Sequence of chain 9.E:
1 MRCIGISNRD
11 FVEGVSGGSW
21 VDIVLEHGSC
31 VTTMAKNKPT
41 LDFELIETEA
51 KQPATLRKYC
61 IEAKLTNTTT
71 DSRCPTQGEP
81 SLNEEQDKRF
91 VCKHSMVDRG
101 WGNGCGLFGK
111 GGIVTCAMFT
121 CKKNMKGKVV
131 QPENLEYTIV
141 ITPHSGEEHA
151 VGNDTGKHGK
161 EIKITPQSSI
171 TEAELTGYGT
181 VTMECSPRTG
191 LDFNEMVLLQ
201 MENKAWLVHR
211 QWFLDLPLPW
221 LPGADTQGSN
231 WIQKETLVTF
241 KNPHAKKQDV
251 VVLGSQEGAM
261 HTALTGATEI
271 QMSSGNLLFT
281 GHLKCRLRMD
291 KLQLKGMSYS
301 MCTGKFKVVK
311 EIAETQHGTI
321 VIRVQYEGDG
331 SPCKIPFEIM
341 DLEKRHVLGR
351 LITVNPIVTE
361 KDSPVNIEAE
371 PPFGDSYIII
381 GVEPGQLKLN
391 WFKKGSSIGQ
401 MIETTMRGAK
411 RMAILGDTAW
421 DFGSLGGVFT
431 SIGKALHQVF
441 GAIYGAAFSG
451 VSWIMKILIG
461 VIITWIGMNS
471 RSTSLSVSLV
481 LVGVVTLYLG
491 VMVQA

Sequence of chain 9.C:
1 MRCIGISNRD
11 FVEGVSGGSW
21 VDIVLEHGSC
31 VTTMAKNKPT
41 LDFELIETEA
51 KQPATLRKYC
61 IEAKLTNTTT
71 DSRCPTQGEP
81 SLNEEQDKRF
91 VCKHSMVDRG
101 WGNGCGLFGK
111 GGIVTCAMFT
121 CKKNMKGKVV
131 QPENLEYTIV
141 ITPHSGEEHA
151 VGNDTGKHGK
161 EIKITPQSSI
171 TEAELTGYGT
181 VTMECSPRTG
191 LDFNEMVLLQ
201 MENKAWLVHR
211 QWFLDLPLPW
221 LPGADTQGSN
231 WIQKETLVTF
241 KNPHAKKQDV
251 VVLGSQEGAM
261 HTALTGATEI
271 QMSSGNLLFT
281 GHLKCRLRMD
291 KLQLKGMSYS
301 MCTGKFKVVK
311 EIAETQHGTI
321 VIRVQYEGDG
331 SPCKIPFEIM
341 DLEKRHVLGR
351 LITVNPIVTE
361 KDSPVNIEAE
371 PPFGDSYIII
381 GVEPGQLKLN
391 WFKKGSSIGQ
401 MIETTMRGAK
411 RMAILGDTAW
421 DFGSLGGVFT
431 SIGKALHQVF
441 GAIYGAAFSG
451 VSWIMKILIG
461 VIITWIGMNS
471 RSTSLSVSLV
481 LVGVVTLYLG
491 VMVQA

A small-molecule ligand and the protein it binds are described below.
Small molecule (SMILES): CC(=O)N[C@H]1[C@H](O[C@H]2[C@H](O)[C@@H](NC(C)=O)CO[C@@H]2CO)O[C@H](CO)[C@@H](O)[C@@H]1O

Binding-site contacts:
Ligand atom O7 contacts residue GLY102 of chain 9.E at 3.0 Å (h-bond).
Ligand atom C5 contacts residue ASN153 of chain 9.C at 3.6 Å.
Ligand atom C7 contacts residue ASN153 of chain 9.C at 3.6 Å.
Ligand atom C1 contacts residue HIS149 of chain 9.C at 3.7 Å.
Ligand atom C8 contacts residue ASN153 of chain 9.C at 3.9 Å.
Ligand atom O5 contacts residue THR155 of chain 9.C at 3.8 Å.
Ligand atom C2 contacts residue HIS149 of chain 9.C at 3.6 Å.
Ligand atom C7 contacts residue TRP101 of chain 9.E at 4.3 Å (hydrophobic).
Ligand atom C4 contacts residue ASN153 of chain 9.C at 4.2 Å.
Ligand atom C6 contacts residue HIS149 of chain 9.C at 4.1 Å.
Ligand atom C6 contacts residue HIS158 of chain 9.C at 3.9 Å.
Ligand atom O5 contacts residue HIS149 of chain 9.C at 3.8 Å.
Ligand atom C4 contacts residue HIS149 of chain 9.C at 3.7 Å.
Ligand atom O5 contacts residue HIS158 of chain 9.C at 3.2 Å.
Ligand atom O5 contacts residue ASN153 of chain 9.C at 2.2 Å (h-bond).
Ligand atom O7 contacts residue ASN153 of chain 9.C at 4.0 Å.
Ligand atom C1 contacts residue THR155 of chain 9.C at 3.7 Å.
Ligand atom O3 contacts residue HIS149 of chain 9.C at 4.2 Å.
Ligand atom O7 contacts residue ASN103 of chain 9.E at 4.5 Å.
Ligand atom C6 contacts residue GLY156 of chain 9.C at 3.8 Å.
Ligand atom C8 contacts residue TRP101 of chain 9.E at 4.4 Å (hydrophobic).
Ligand atom C7 contacts residue GLY102 of chain 9.E at 4.0 Å.
Ligand atom O6 contacts residue HIS149 of chain 9.C at 3.6 Å.
Ligand atom O6 contacts residue HIS158 of chain 9.C at 3.4 Å.
Ligand atom C5 contacts residue GLY156 of chain 9.C at 4.0 Å.
Ligand atom C1 contacts residue HIS158 of chain 9.C at 4.1 Å.
Ligand atom N2 contacts residue ASN153 of chain 9.C at 3.2 Å (h-bond).
Ligand atom C5 contacts residue HIS158 of chain 9.C at 4.2 Å.
Ligand atom C8 contacts residue HIS149 of chain 9.C at 3.5 Å.
Ligand atom C5 contacts residue HIS149 of chain 9.C at 3.6 Å.
Ligand atom C8 contacts residue ALA150 of chain 9.C at 4.5 Å (hydrophobic).
Ligand atom O5 contacts residue GLY156 of chain 9.C at 3.9 Å.
Ligand atom C2 contacts residue ASN153 of chain 9.C at 2.6 Å.
Ligand atom C3 contacts residue ASN153 of chain 9.C at 3.9 Å.
Ligand atom C3 contacts residue HIS149 of chain 9.C at 4.3 Å.
Ligand atom O7 contacts residue TRP101 of chain 9.E at 3.4 Å (h-bond).
Ligand atom C1 contacts residue ASN153 of chain 9.C at 1.4 Å.